A small-molecule ligand and the protein it binds are described below.
Small molecule (SMILES): O=P(O)(O)OC[C@H]1O[C@H](O)[C@H](O)[C@@H](O)[C@@H]1O

Sequence of chain 1.B:
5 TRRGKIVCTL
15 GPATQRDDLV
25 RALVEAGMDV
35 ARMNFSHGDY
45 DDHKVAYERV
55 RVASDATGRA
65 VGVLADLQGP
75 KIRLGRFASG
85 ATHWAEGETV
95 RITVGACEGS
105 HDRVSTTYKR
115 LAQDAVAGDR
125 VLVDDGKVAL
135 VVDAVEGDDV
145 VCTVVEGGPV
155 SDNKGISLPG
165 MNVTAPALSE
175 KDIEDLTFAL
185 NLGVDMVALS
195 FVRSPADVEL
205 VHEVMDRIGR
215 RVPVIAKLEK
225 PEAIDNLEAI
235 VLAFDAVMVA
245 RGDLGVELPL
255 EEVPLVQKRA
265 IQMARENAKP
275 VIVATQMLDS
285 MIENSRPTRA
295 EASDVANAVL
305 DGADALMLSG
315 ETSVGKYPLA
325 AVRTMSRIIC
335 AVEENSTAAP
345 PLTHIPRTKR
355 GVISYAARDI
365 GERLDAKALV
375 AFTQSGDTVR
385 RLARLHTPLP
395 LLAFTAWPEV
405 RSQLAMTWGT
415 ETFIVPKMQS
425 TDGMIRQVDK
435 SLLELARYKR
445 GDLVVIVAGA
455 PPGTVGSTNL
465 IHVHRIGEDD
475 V

Binding-site contacts:
Ligand atom O3P contacts residue THR352 of chain 1.B at 2.2 Å (h-bond).
Ligand atom C2 contacts residue LEU236 of chain 1.B at 4.3 Å (hydrophobic).
Ligand atom C5 contacts residue GLU270 of chain 1.B at 4.3 Å.
Ligand atom O6 contacts residue ARG385 of chain 1.B at 3.3 Å (salt-bridge).
Ligand atom O5 contacts residue ARG385 of chain 1.B at 3.8 Å.
Ligand atom C6 contacts residue HIS348 of chain 1.B at 3.7 Å.
Ligand atom O1P contacts residue THR352 of chain 1.B at 3.2 Å (h-bond).
Ligand atom O5 contacts residue ASN271 of chain 1.B at 3.3 Å.
Ligand atom O1 contacts residue ARG385 of chain 1.B at 3.7 Å.
Ligand atom O2 contacts residue LEU236 of chain 1.B at 3.3 Å.
Ligand atom P contacts residue PRO350 of chain 1.B at 4.3 Å.
Ligand atom P contacts residue ARG388 of chain 1.B at 3.8 Å.
Ligand atom O1 contacts residue ALA272 of chain 1.B at 4.2 Å.
Ligand atom P contacts residue THR352 of chain 1.B at 3.4 Å.
Ligand atom O6 contacts residue THR352 of chain 1.B at 3.4 Å.
Ligand atom O2P contacts residue HIS348 of chain 1.B at 3.1 Å (h-bond).
Ligand atom C1 contacts residue ASN271 of chain 1.B at 3.5 Å.
Ligand atom P contacts residue ARG351 of chain 1.B at 4.2 Å.
Ligand atom O5 contacts residue GLU270 of chain 1.B at 3.8 Å.
Ligand atom C1 contacts residue ARG385 of chain 1.B at 3.4 Å.
Ligand atom O6 contacts residue HIS348 of chain 1.B at 4.3 Å.
Ligand atom C5 contacts residue ASN271 of chain 1.B at 3.8 Å.
Ligand atom O3P contacts residue ARG385 of chain 1.B at 2.9 Å (salt-bridge).
Ligand atom O2P contacts residue ARG385 of chain 1.B at 3.9 Å.
Ligand atom O3P contacts residue GLY355 of chain 1.B at 3.5 Å.
Ligand atom C6 contacts residue GLU270 of chain 1.B at 4.0 Å.
Ligand atom O3P contacts residue ARG388 of chain 1.B at 3.6 Å.
Ligand atom P contacts residue HIS348 of chain 1.B at 3.9 Å.
Ligand atom C4 contacts residue THR352 of chain 1.B at 4.0 Å.
Ligand atom O1P contacts residue ARG351 of chain 1.B at 2.8 Å (salt-bridge).
Ligand atom O2P contacts residue GLU270 of chain 1.B at 4.0 Å.
Ligand atom O1P contacts residue PRO350 of chain 1.B at 3.5 Å.
Ligand atom C3 contacts residue LEU236 of chain 1.B at 4.3 Å (hydrophobic).
Ligand atom O2P contacts residue ARG388 of chain 1.B at 2.6 Å (salt-bridge).
Ligand atom O1 contacts residue ASN271 of chain 1.B at 2.2 Å (h-bond).
Ligand atom O2P contacts residue PRO350 of chain 1.B at 4.0 Å.
Ligand atom O1P contacts residue HIS348 of chain 1.B at 3.9 Å.
Ligand atom P contacts residue ARG385 of chain 1.B at 3.5 Å.
Ligand atom O1 contacts residue LYS273 of chain 1.B at 4.2 Å.
Ligand atom C2 contacts residue ARG385 of chain 1.B at 4.2 Å.